Binding-site contacts:
Ligand atom O4 contacts residue ASN80 of chain 58.B at 4.3 Å.
Ligand atom C6 contacts residue ASN93 of chain 58.B at 3.2 Å.
Ligand atom O3 contacts residue VAL296 of chain 58.B at 3.9 Å.
Ligand atom C4 contacts residue GLY78 of chain 58.B at 3.3 Å.
Ligand atom N5 contacts residue TYR72 of chain 58.B at 2.8 Å (h-bond).
Ligand atom O4 contacts residue THR291 of chain 58.B at 3.3 Å.
Ligand atom O1B contacts residue ARG77 of chain 58.B at 2.7 Å (salt-bridge).
Ligand atom C1 contacts residue TYR72 of chain 58.B at 3.7 Å (hydrophobic).
Ligand atom O4 contacts residue VAL296 of chain 58.B at 4.2 Å.
Ligand atom O1B contacts residue TYR72 of chain 58.B at 3.8 Å.
Ligand atom C1 contacts residue ARG77 of chain 58.B at 3.3 Å.
Ligand atom O1A contacts residue TYR72 of chain 58.B at 3.0 Å.
Ligand atom C4 contacts residue ARG77 of chain 58.B at 3.8 Å.
Ligand atom C3 contacts residue ARG77 of chain 58.B at 4.0 Å.
Ligand atom O4 contacts residue ILE79 of chain 58.B at 3.8 Å.
Ligand atom O4 contacts residue HIS298 of chain 58.B at 3.1 Å (h-bond).
Ligand atom O1A contacts residue GLY78 of chain 58.B at 3.9 Å.
Ligand atom O3 contacts residue GLY78 of chain 58.B at 3.0 Å.
Ligand atom C9 contacts residue ARG77 of chain 58.B at 3.5 Å.
Ligand atom C2 contacts residue GLY78 of chain 58.B at 3.9 Å.
Ligand atom O6 contacts residue ASN93 of chain 58.B at 3.5 Å (h-bond).
Ligand atom C6 contacts residue TYR72 of chain 58.B at 3.9 Å (hydrophobic).
Ligand atom O1A contacts residue ARG77 of chain 58.B at 3.2 Å (salt-bridge).
Ligand atom C1 contacts residue GLY78 of chain 58.B at 4.1 Å.
Ligand atom O4 contacts residue GLY78 of chain 58.B at 3.1 Å.
Ligand atom C3 contacts residue VAL296 of chain 58.B at 3.5 Å (hydrophobic).
Ligand atom C2 contacts residue VAL296 of chain 58.B at 4.3 Å (hydrophobic).
Ligand atom O3 contacts residue ASN80 of chain 58.B at 3.9 Å.
Ligand atom C3 contacts residue GLY78 of chain 58.B at 3.8 Å.
Ligand atom C5 contacts residue ASN93 of chain 58.B at 4.0 Å.
Ligand atom C11 contacts residue ASP85 of chain 58.C at 3.7 Å.
Ligand atom C5 contacts residue ARG77 of chain 58.B at 4.2 Å.
Ligand atom C10 contacts residue TYR72 of chain 58.B at 3.6 Å (hydrophobic).
Ligand atom C5 contacts residue TYR72 of chain 58.B at 3.7 Å (hydrophobic).
Ligand atom C4 contacts residue HIS298 of chain 58.B at 3.5 Å.
Ligand atom C4 contacts residue TYR72 of chain 58.B at 3.9 Å (hydrophobic).
Ligand atom C3 contacts residue HIS298 of chain 58.B at 3.5 Å.
Ligand atom O3 contacts residue ARG77 of chain 58.B at 4.1 Å.
Ligand atom C11 contacts residue TYR72 of chain 58.B at 3.5 Å (hydrophobic).
Ligand atom C3 contacts residue GLY78 of chain 58.B at 3.8 Å.

Sequence of chain 58.B:
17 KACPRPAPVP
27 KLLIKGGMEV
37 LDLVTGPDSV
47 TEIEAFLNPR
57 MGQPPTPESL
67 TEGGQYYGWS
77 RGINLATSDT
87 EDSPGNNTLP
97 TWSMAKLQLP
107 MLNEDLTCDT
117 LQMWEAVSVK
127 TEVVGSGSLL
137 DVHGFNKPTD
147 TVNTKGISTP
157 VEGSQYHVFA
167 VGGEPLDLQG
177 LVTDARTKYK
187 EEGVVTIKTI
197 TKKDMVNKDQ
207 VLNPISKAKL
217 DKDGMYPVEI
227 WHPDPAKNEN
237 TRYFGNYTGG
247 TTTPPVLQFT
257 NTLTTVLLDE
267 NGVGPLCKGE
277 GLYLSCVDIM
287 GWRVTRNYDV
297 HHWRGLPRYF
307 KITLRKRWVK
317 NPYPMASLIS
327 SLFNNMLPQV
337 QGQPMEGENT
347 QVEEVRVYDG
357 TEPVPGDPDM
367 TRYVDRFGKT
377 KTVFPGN

Sequence of chain 58.C:
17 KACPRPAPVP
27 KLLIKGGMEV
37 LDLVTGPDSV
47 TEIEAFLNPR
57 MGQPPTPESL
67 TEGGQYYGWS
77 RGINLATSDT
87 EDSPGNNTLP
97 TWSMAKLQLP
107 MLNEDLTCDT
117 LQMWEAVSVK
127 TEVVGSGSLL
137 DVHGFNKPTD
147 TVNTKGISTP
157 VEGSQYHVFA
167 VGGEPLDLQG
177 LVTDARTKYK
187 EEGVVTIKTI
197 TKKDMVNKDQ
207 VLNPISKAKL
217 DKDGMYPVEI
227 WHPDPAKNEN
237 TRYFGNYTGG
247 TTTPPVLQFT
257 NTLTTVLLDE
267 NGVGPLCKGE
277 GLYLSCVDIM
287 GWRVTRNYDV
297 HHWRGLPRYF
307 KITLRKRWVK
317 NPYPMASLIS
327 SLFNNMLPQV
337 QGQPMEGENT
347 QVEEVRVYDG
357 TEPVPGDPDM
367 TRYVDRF

A small-molecule ligand and the protein it binds are described below.
Small molecule (SMILES): CC(=O)N[C@H]1[C@H]([C@H](O)[C@H](O)CO)O[C@@](O[C@H]2[C@@H](O)[C@@H](CO)O[C@@H](O[C@H]3[C@H](O)[C@@H](O)[C@H](O)O[C@@H]3CO)[C@@H]2O)(C(=O)O)C[C@@H]1O